The protein below binds the small molecule below.
Small molecule (SMILES): Cc1cc(Nc2ccc(C)c(Cl)c2)[n+]2nc(Cc3ccccc3)[nH]c2n1

Sequence of chain 8.A:
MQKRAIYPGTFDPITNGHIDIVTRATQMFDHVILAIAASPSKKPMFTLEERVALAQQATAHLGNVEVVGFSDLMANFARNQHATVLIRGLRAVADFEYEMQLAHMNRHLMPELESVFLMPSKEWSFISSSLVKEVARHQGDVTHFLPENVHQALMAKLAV

Sequence of chain 3.A:
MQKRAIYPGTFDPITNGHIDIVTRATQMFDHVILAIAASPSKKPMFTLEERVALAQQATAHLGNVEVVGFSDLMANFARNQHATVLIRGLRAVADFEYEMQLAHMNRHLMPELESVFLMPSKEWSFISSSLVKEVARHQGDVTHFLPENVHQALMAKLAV

Binding-site contacts:
Ligand atom C10 contacts residue LEU109 of chain 3.A at 4.0 Å (hydrophobic).
Ligand atom CL contacts residue GLN101 of chain 3.A at 3.8 Å.
Ligand atom C10 contacts residue VAL135 of chain 8.A at 3.8 Å (hydrophobic).
Ligand atom C16 contacts residue THR10 of chain 3.A at 3.5 Å.
Ligand atom C8 contacts residue LEU131 of chain 8.A at 4.0 Å (hydrophobic).
Ligand atom C19 contacts residue MET74 of chain 3.A at 3.6 Å (hydrophobic).
Ligand atom CL contacts residue TYR98 of chain 3.A at 3.4 Å.
Ligand atom C17 contacts residue THR10 of chain 3.A at 3.7 Å.
Ligand atom N2 contacts residue MET74 of chain 3.A at 3.1 Å (h-bond).
Ligand atom C16 contacts residue ALA37 of chain 3.A at 3.9 Å (hydrophobic).
Ligand atom C8 contacts residue LEU102 of chain 3.A at 3.7 Å (hydrophobic).
Ligand atom C10 contacts residue LEU102 of chain 3.A at 3.6 Å (hydrophobic).
Ligand atom C10 contacts residue ASN106 of chain 3.A at 3.5 Å.
Ligand atom C2 contacts residue LEU131 of chain 8.A at 3.9 Å (hydrophobic).
Ligand atom C6 contacts residue TYR98 of chain 3.A at 3.4 Å (hydrophobic).
Ligand atom CL contacts residue LEU102 of chain 3.A at 4.0 Å.
Ligand atom C contacts residue LEU131 of chain 8.A at 3.9 Å (hydrophobic).
Ligand atom C18 contacts residue MET74 of chain 3.A at 3.8 Å (hydrophobic).
Ligand atom C18 contacts residue GLY9 of chain 3.A at 3.7 Å.
Ligand atom C17 contacts residue GLY9 of chain 3.A at 3.7 Å.
Ligand atom C1 contacts residue LEU131 of chain 8.A at 3.6 Å (hydrophobic).
Ligand atom C19 contacts residue PHE70 of chain 3.A at 3.5 Å (hydrophobic).
Ligand atom C9 contacts residue LEU102 of chain 3.A at 3.5 Å (hydrophobic).
Ligand atom CL contacts residue LEU131 of chain 8.A at 3.9 Å.
Ligand atom C15 contacts residue ALA37 of chain 3.A at 3.9 Å (hydrophobic).
Ligand atom C5 contacts residue TYR98 of chain 3.A at 3.3 Å (hydrophobic).
Ligand atom C10 contacts residue MET105 of chain 3.A at 3.5 Å (hydrophobic).
Ligand atom C4 contacts residue TYR98 of chain 3.A at 3.9 Å (hydrophobic).
Ligand atom C contacts residue GLN101 of chain 3.A at 3.8 Å.
Ligand atom N2 contacts residue LEU73 of chain 3.A at 3.7 Å.
Ligand atom C14 contacts residue ALA37 of chain 3.A at 3.9 Å (hydrophobic).
Ligand atom C9 contacts residue LEU73 of chain 3.A at 3.9 Å (hydrophobic).
Ligand atom N1 contacts residue MET74 of chain 3.A at 3.9 Å.
Ligand atom C1 contacts residue TYR98 of chain 3.A at 3.9 Å (hydrophobic).
Ligand atom C5 contacts residue LEU131 of chain 8.A at 3.8 Å (hydrophobic).
Ligand atom N1 contacts residue LEU73 of chain 3.A at 3.3 Å.
Ligand atom C19 contacts residue ALA37 of chain 3.A at 3.9 Å (hydrophobic).
Ligand atom C6 contacts residue LEU131 of chain 8.A at 3.5 Å (hydrophobic).
Ligand atom C11 contacts residue LEU73 of chain 3.A at 3.5 Å (hydrophobic).
Ligand atom C3 contacts residue GLU134 of chain 8.A at 3.7 Å.